The small molecule below binds the protein below.
Small molecule (SMILES): CC(=O)N[C@H]1[C@H](O[C@H]2[C@H](O)[C@@H](NC(C)=O)CO[C@@H]2CO)O[C@H](CO)[C@@H](O)[C@@H]1O

Binding-site contacts:
Ligand atom C7 contacts residue SER357 of chain 1.A at 4.3 Å.
Ligand atom O7 contacts residue GLY358 of chain 1.A at 4.3 Å.
Ligand atom O5 contacts residue ASN361 of chain 1.A at 2.4 Å (h-bond).
Ligand atom C3 contacts residue ASN361 of chain 1.A at 3.7 Å.
Ligand atom C8 contacts residue SER357 of chain 1.A at 3.5 Å.
Ligand atom C1 contacts residue ASN361 of chain 1.A at 1.5 Å.
Ligand atom C7 contacts residue ASN361 of chain 1.A at 3.3 Å.
Ligand atom N2 contacts residue ASN361 of chain 1.A at 2.8 Å (h-bond).
Ligand atom C4 contacts residue ASN361 of chain 1.A at 4.2 Å.
Ligand atom C8 contacts residue GLY358 of chain 1.A at 4.0 Å.
Ligand atom O7 contacts residue ASN361 of chain 1.A at 3.6 Å (h-bond).
Ligand atom C8 contacts residue ASN361 of chain 1.A at 4.3 Å.
Ligand atom C5 contacts residue ASN361 of chain 1.A at 3.7 Å.
Ligand atom C7 contacts residue GLY358 of chain 1.A at 4.5 Å.
Ligand atom C2 contacts residue ASN361 of chain 1.A at 2.4 Å.

Sequence of chain 1.A:
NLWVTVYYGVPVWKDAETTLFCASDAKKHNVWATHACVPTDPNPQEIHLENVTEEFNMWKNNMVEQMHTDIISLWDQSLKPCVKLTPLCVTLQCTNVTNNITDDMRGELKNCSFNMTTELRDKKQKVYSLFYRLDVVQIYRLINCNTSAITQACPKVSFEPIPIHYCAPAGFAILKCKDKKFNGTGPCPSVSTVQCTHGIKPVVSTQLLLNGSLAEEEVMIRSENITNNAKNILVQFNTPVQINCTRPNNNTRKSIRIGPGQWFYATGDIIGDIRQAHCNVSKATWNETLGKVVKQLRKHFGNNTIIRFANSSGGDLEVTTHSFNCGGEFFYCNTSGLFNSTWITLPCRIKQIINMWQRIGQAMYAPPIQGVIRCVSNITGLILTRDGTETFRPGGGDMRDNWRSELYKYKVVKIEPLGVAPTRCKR